Sequence of chain 1.C:
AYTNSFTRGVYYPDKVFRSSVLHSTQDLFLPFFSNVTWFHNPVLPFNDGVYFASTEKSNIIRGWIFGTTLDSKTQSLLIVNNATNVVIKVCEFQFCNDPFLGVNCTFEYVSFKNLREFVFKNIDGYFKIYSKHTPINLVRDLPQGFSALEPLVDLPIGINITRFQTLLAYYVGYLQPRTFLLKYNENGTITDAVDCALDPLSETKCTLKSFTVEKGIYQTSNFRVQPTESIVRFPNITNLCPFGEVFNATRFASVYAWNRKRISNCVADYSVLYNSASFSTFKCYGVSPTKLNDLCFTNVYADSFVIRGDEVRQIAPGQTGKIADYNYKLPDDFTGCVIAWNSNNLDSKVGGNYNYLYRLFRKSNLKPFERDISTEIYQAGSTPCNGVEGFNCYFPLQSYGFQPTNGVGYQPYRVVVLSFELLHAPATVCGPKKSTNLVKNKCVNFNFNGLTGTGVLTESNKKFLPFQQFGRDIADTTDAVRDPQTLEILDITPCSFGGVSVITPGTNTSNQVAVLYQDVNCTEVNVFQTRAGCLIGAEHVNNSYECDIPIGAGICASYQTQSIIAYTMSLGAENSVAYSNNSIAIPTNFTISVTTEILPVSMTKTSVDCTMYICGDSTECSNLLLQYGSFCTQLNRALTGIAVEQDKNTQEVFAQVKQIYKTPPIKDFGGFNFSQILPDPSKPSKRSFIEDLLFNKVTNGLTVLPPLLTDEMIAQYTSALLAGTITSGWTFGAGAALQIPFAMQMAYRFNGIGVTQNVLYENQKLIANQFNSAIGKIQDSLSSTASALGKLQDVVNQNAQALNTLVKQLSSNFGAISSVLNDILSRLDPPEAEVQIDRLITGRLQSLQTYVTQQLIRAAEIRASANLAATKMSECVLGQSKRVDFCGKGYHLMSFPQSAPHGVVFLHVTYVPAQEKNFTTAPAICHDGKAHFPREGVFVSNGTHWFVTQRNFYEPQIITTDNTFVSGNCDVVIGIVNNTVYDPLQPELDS

The protein below binds the small molecule below.
Small molecule (SMILES): CC(=O)N[C@@H]1[C@@H](O)[C@H](O)[C@@H](CO)O[C@H]1O

Binding-site contacts:
Ligand atom O7 contacts residue ASN616 of chain 1.C at 3.9 Å.
Ligand atom O5 contacts residue THR618 of chain 1.C at 4.1 Å.
Ligand atom N2 contacts residue ASN616 of chain 1.C at 2.9 Å (h-bond).
Ligand atom O6 contacts residue THR618 of chain 1.C at 3.9 Å.
Ligand atom C2 contacts residue ASN616 of chain 1.C at 2.5 Å.
Ligand atom O5 contacts residue ASN616 of chain 1.C at 2.4 Å (h-bond).
Ligand atom C1 contacts residue ASN616 of chain 1.C at 1.4 Å.
Ligand atom C5 contacts residue ASN616 of chain 1.C at 3.6 Å.
Ligand atom C7 contacts residue ASN616 of chain 1.C at 3.3 Å.
Ligand atom C8 contacts residue ASN616 of chain 1.C at 3.9 Å.
Ligand atom C4 contacts residue ASN616 of chain 1.C at 4.3 Å.
Ligand atom C3 contacts residue ASN616 of chain 1.C at 3.8 Å.